This small molecule binds to this protein.
Small molecule (SMILES): CC(=O)N[C@@H]1[C@@H](O)[C@H](O)[C@@H](CO)O[C@H]1O

Binding-site contacts:
Ligand atom N2 contacts residue TYR90 of chain 58.E at 4.4 Å.
Ligand atom O5 contacts residue ASN118 of chain 58.E at 2.3 Å (h-bond).
Ligand atom C6 contacts residue PHE119 of chain 58.E at 3.8 Å (hydrophobic).
Ligand atom O5 contacts residue PHE119 of chain 58.E at 3.8 Å.
Ligand atom C5 contacts residue ASN118 of chain 58.E at 3.6 Å.
Ligand atom C1 contacts residue SER66 of chain 58.E at 4.5 Å.
Ligand atom C8 contacts residue ASP67 of chain 58.E at 4.0 Å.
Ligand atom C1 contacts residue THR89 of chain 58.E at 4.4 Å.
Ligand atom C7 contacts residue TYR90 of chain 58.E at 4.1 Å (hydrophobic).
Ligand atom O6 contacts residue PHE119 of chain 58.E at 4.0 Å.
Ligand atom C8 contacts residue ASN118 of chain 58.E at 4.4 Å.
Ligand atom O7 contacts residue ASP67 of chain 58.E at 3.5 Å (salt-bridge).
Ligand atom C7 contacts residue ASN118 of chain 58.E at 3.1 Å.
Ligand atom C1 contacts residue ASN118 of chain 58.E at 1.4 Å.
Ligand atom N2 contacts residue ASN118 of chain 58.E at 2.9 Å (h-bond).
Ligand atom O7 contacts residue ASN118 of chain 58.E at 3.0 Å (h-bond).
Ligand atom O6 contacts residue THR120 of chain 58.E at 2.5 Å (h-bond).
Ligand atom O5 contacts residue THR89 of chain 58.E at 4.3 Å.
Ligand atom O4 contacts residue THR300 of chain 40.A at 4.5 Å.
Ligand atom O5 contacts residue SER66 of chain 58.E at 4.4 Å.
Ligand atom C7 contacts residue ASP67 of chain 58.E at 3.9 Å.
Ligand atom C2 contacts residue ASN118 of chain 58.E at 2.5 Å.
Ligand atom C6 contacts residue THR89 of chain 58.E at 4.2 Å.
Ligand atom C5 contacts residue PHE119 of chain 58.E at 4.4 Å (hydrophobic).
Ligand atom C8 contacts residue TYR90 of chain 58.E at 3.8 Å (hydrophobic).
Ligand atom C4 contacts residue ASN118 of chain 58.E at 4.2 Å.
Ligand atom O7 contacts residue SER66 of chain 58.E at 3.5 Å.
Ligand atom C5 contacts residue THR89 of chain 58.E at 4.2 Å.
Ligand atom O5 contacts residue THR120 of chain 58.E at 3.4 Å (h-bond).
Ligand atom C6 contacts residue THR120 of chain 58.E at 3.4 Å.
Ligand atom C5 contacts residue THR120 of chain 58.E at 4.0 Å.
Ligand atom C3 contacts residue ASN118 of chain 58.E at 3.8 Å.

Sequence of chain 40.A:
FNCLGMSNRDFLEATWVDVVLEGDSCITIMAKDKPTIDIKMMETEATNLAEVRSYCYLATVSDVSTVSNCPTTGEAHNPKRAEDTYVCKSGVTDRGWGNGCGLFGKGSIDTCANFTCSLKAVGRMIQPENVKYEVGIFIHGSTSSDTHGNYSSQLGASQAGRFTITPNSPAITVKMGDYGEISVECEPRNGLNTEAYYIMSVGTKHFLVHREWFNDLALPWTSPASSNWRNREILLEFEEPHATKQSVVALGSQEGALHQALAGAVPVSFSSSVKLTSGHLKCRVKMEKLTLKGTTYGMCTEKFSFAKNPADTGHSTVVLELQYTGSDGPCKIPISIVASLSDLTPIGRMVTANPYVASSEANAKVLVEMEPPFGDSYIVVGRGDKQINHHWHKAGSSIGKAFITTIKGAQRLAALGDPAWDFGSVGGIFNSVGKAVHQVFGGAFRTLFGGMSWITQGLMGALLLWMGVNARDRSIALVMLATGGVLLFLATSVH

Sequence of chain 58.E:
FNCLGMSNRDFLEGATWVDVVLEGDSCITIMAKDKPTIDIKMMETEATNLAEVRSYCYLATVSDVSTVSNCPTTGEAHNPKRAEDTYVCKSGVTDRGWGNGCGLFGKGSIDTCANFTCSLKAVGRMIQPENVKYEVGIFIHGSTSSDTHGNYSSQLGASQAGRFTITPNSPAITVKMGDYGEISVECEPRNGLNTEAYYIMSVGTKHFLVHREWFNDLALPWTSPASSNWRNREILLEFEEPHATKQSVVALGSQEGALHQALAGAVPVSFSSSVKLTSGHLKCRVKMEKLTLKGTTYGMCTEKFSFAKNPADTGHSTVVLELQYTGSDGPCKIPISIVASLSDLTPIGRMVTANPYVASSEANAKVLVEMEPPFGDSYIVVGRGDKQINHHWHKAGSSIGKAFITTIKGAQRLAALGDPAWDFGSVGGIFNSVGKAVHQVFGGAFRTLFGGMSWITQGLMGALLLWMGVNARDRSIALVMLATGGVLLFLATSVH